Binding-site contacts:
Ligand atom C1' contacts residue FQ71 of chain 2.E at 0.3 Å.
Ligand atom C1A contacts residue FQ71 of chain 2.E at 0.6 Å.
Ligand atom C6 contacts residue FQ71 of chain 2.E at 0.9 Å.
Ligand atom CL3' contacts residue THR119 of chain 1.B at 3.7 Å.
Ligand atom C1A contacts residue LYS15 of chain 2.B at 3.9 Å.
Ligand atom C4 contacts residue LEU17 of chain 2.B at 2.6 Å (hydrophobic).
Ligand atom C3' contacts residue FQ71 of chain 2.E at 0.2 Å.
Ligand atom C3 contacts residue THR119 of chain 1.B at 3.8 Å.
Ligand atom C3 contacts residue LEU17 of chain 2.B at 2.8 Å (hydrophobic).
Ligand atom CL5' contacts residue LEU110 of chain 2.B at 3.8 Å.
Ligand atom CL3' contacts residue FQ71 of chain 2.E at 0.5 Å.
Ligand atom C5 contacts residue LEU17 of chain 2.B at 3.2 Å (hydrophobic).
Ligand atom O3 contacts residue LYS15 of chain 2.B at 3.6 Å.
Ligand atom C1A contacts residue LYS15 of chain 1.B at 3.8 Å.
Ligand atom C5' contacts residue FQ71 of chain 2.E at 0.2 Å.
Ligand atom C5 contacts residue ALA108 of chain 1.B at 3.9 Å (hydrophobic).
Ligand atom C2 contacts residue LEU17 of chain 2.B at 3.6 Å (hydrophobic).
Ligand atom C4 contacts residue FQ71 of chain 2.E at 1.9 Å.
Ligand atom C3 contacts residue ALA108 of chain 1.B at 3.3 Å (hydrophobic).
Ligand atom C6 contacts residue LYS15 of chain 2.B at 3.5 Å.
Ligand atom C4 contacts residue VAL121 of chain 1.B at 3.9 Å (hydrophobic).
Ligand atom C1 contacts residue FQ71 of chain 2.E at 0.6 Å.
Ligand atom O2 contacts residue LEU17 of chain 1.B at 3.6 Å.
Ligand atom C4 contacts residue THR119 of chain 1.B at 3.7 Å.
Ligand atom C4' contacts residue FQ71 of chain 2.E at 0.3 Å.
Ligand atom C2 contacts residue FQ71 of chain 2.E at 0.9 Å.
Ligand atom CL5' contacts residue FQ71 of chain 2.E at 0.5 Å.
Ligand atom O3 contacts residue FQ71 of chain 2.E at 1.4 Å (h-bond).
Ligand atom C2' contacts residue FQ71 of chain 2.E at 0.2 Å.
Ligand atom C3 contacts residue FQ71 of chain 2.E at 1.8 Å.
Ligand atom O2 contacts residue FQ71 of chain 2.E at 0.9 Å.
Ligand atom CL3' contacts residue SER117 of chain 1.B at 3.5 Å.
Ligand atom C4 contacts residue ALA108 of chain 1.B at 3.2 Å (hydrophobic).
Ligand atom C6' contacts residue FQ71 of chain 2.E at 0.2 Å.
Ligand atom N2 contacts residue FQ71 of chain 2.E at 0.6 Å (h-bond).
Ligand atom O3 contacts residue LYS15 of chain 1.B at 2.8 Å (salt-bridge).
Ligand atom C5 contacts residue FQ71 of chain 2.E at 1.5 Å.
Ligand atom CL5' contacts residue SER117 of chain 2.B at 3.3 Å.
Ligand atom CL3' contacts residue THR118 of chain 1.B at 3.9 Å.
Ligand atom CL3' contacts residue ALA108 of chain 1.B at 3.9 Å.

Sequence of chain 1.B:
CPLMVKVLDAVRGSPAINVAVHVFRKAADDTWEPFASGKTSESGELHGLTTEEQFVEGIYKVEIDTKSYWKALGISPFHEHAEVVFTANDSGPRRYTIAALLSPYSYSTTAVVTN

Sequence of chain 2.B:
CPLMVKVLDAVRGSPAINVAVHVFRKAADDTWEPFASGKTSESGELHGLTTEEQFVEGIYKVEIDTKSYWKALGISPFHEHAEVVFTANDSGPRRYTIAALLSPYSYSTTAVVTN

This small molecule binds to this protein.
Small molecule (SMILES): O=C(O)c1ccccc1Nc1cc(Cl)cc(Cl)c1